Sequence of chain 1.A:
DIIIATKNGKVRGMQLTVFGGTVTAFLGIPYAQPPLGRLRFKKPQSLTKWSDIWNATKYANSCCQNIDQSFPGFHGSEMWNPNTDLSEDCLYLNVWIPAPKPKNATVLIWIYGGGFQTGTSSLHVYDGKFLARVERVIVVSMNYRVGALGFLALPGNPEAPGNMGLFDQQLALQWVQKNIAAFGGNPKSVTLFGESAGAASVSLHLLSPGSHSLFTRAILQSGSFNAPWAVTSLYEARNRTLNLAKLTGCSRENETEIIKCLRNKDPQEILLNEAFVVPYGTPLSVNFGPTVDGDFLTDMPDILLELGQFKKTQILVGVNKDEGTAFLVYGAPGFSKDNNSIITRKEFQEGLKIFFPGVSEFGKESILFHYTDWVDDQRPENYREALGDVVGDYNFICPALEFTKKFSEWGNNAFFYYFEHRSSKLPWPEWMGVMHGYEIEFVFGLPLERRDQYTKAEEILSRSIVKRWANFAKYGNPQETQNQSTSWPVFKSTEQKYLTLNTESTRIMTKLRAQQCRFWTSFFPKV

Binding-site contacts:
Ligand atom C3 contacts residue ARG14 of chain 1.A at 4.4 Å.
Ligand atom N2 contacts residue ASN57 of chain 1.A at 3.0 Å (h-bond).
Ligand atom O5 contacts residue ARG14 of chain 1.A at 4.4 Å.
Ligand atom C6 contacts residue ASP3 of chain 1.A at 3.5 Å.
Ligand atom C4 contacts residue ASN57 of chain 1.A at 4.2 Å.
Ligand atom C5 contacts residue ASN57 of chain 1.A at 3.6 Å.
Ligand atom C1 contacts residue ASN57 of chain 1.A at 1.4 Å.
Ligand atom C8 contacts residue ASN57 of chain 1.A at 4.4 Å.
Ligand atom C8 contacts residue ILE55 of chain 1.A at 4.3 Å (hydrophobic).
Ligand atom O5 contacts residue ARG14 of chain 1.A at 3.9 Å.
Ligand atom C7 contacts residue ASN57 of chain 1.A at 3.2 Å.
Ligand atom C5 contacts residue ASP3 of chain 1.A at 3.8 Å.
Ligand atom C2 contacts residue ASN57 of chain 1.A at 2.5 Å.
Ligand atom O5 contacts residue ASN57 of chain 1.A at 2.3 Å (h-bond).
Ligand atom C5 contacts residue ARG14 of chain 1.A at 4.1 Å.
Ligand atom O7 contacts residue ASN57 of chain 1.A at 3.1 Å (h-bond).
Ligand atom C4 contacts residue ASP3 of chain 1.A at 4.2 Å.
Ligand atom C3 contacts residue ASN57 of chain 1.A at 3.8 Å.
Ligand atom C1 contacts residue ARG14 of chain 1.A at 3.5 Å.
Ligand atom C5 contacts residue ARG14 of chain 1.A at 3.9 Å.
Ligand atom C2 contacts residue ARG14 of chain 1.A at 4.4 Å.

A protein and the small-molecule ligand that binds it are described below.
Small molecule (SMILES): CC(=O)N[C@H]1CO[C@H](CO[C@@H]2O[C@@H](C)[C@@H](O)[C@@H](O)[C@@H]2O)[C@@H](O)[C@@H]1O